The protein below binds the small molecule below.
Small molecule (SMILES): CC(=O)N[C@H]1[C@H](O[C@H]2[C@H](O)[C@@H](NC(C)=O)CO[C@@H]2CO)O[C@H](CO)[C@@H](O[C@@H]2O[C@H](CO)[C@@H](O)[C@H](O[C@H]3O[C@H](CO)[C@@H](O)[C@H](O)[C@@H]3O)[C@@H]2O)[C@@H]1O

Sequence of chain 1.A:
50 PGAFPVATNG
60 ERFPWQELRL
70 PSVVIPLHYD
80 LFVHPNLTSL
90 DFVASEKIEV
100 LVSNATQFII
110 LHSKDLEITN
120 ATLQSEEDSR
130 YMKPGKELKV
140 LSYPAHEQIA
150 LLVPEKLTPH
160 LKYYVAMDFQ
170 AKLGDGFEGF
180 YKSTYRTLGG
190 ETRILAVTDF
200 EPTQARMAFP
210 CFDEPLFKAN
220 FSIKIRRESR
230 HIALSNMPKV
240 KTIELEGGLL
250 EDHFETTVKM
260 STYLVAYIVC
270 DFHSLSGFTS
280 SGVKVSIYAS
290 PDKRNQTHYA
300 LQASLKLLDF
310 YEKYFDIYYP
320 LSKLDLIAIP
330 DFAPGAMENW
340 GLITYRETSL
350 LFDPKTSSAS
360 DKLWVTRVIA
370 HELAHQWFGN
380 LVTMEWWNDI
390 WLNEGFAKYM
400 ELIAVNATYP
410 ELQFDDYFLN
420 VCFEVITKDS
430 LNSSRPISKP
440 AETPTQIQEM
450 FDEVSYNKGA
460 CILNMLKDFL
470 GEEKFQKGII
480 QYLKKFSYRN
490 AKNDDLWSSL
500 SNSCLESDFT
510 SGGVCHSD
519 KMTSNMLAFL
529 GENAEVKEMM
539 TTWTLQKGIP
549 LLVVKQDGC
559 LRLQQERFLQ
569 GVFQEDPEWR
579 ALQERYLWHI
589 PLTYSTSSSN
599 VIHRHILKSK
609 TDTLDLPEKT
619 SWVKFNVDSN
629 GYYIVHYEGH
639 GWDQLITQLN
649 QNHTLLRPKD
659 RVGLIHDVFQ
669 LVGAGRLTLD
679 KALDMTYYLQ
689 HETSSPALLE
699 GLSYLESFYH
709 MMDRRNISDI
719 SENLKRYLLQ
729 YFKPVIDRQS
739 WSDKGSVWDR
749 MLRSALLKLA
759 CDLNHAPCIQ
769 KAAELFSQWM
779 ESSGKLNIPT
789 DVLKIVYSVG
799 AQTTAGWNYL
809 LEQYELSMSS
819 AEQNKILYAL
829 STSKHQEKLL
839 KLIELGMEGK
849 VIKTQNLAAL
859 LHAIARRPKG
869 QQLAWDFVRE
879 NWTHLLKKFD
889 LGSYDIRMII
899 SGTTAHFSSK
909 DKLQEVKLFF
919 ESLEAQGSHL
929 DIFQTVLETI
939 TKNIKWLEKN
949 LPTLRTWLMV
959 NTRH

Binding-site contacts:
Ligand atom O5 contacts residue SER88 of chain 1.A at 4.4 Å.
Ligand atom C3 contacts residue GLU227 of chain 1.A at 3.6 Å.
Ligand atom O7 contacts residue HIS83 of chain 1.A at 3.0 Å (h-bond).
Ligand atom O7 contacts residue ASN85 of chain 1.A at 3.4 Å (h-bond).
Ligand atom C8 contacts residue ARG226 of chain 1.A at 4.1 Å.
Ligand atom N2 contacts residue GLU227 of chain 1.A at 3.2 Å (salt-bridge).
Ligand atom C2 contacts residue ASN85 of chain 1.A at 2.5 Å.
Ligand atom C1 contacts residue GLU227 of chain 1.A at 4.2 Å.
Ligand atom O7 contacts residue LEU248 of chain 1.A at 3.4 Å.
Ligand atom O6 contacts residue SER88 of chain 1.A at 4.3 Å.
Ligand atom C7 contacts residue GLU227 of chain 1.A at 4.1 Å.
Ligand atom N2 contacts residue LEU248 of chain 1.A at 4.2 Å.
Ligand atom O6 contacts residue GLY246 of chain 1.A at 4.2 Å.
Ligand atom C7 contacts residue HIS83 of chain 1.A at 3.8 Å.
Ligand atom C8 contacts residue HIS83 of chain 1.A at 3.9 Å.
Ligand atom O3 contacts residue GLU227 of chain 1.A at 4.0 Å.
Ligand atom C3 contacts residue ASN85 of chain 1.A at 3.8 Å.
Ligand atom C8 contacts residue ASN85 of chain 1.A at 4.5 Å.
Ligand atom O3 contacts residue LEU248 of chain 1.A at 3.7 Å.
Ligand atom C7 contacts residue ASN85 of chain 1.A at 3.3 Å.
Ligand atom O6 contacts residue THR87 of chain 1.A at 3.9 Å.
Ligand atom C8 contacts residue LEU248 of chain 1.A at 4.0 Å (hydrophobic).
Ligand atom C2 contacts residue GLU227 of chain 1.A at 3.8 Å.
Ligand atom C1 contacts residue ASN85 of chain 1.A at 1.4 Å.
Ligand atom C5 contacts residue ASN85 of chain 1.A at 3.6 Å.
Ligand atom O5 contacts residue ASN85 of chain 1.A at 2.4 Å (h-bond).
Ligand atom C4 contacts residue ASN85 of chain 1.A at 4.3 Å.
Ligand atom N2 contacts residue ASN85 of chain 1.A at 2.9 Å (h-bond).
Ligand atom C8 contacts residue PRO84 of chain 1.A at 3.9 Å (hydrophobic).
Ligand atom C8 contacts residue GLU227 of chain 1.A at 3.7 Å.
Ligand atom C7 contacts residue LEU248 of chain 1.A at 3.9 Å (hydrophobic).